Sequence of chain 1.D:
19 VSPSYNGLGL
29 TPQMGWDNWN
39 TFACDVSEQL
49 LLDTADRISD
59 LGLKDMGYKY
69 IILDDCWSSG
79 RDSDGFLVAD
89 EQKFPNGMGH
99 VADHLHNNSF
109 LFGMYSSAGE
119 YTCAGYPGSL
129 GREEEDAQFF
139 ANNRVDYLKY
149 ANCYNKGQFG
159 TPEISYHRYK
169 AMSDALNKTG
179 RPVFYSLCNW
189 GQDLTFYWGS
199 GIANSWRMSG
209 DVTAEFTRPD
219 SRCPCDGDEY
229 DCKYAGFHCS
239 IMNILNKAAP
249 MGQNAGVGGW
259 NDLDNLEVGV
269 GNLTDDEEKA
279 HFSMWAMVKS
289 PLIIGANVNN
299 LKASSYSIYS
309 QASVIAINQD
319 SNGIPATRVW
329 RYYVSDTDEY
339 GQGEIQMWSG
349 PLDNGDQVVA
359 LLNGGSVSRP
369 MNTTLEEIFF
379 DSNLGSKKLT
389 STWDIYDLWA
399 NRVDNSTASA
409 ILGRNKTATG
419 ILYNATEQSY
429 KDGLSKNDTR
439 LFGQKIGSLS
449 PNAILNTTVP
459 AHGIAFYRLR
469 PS

A protein and the small-molecule ligand that binds it are described below.
Small molecule (SMILES): CC(=O)N[C@H]1[C@H](O[C@H]2[C@H](O)[C@@H](CO)OC[C@@H]2NC(C)=O)O[C@H](CO)[C@@H](O)[C@@H]1O

Sequence of chain 1.C:
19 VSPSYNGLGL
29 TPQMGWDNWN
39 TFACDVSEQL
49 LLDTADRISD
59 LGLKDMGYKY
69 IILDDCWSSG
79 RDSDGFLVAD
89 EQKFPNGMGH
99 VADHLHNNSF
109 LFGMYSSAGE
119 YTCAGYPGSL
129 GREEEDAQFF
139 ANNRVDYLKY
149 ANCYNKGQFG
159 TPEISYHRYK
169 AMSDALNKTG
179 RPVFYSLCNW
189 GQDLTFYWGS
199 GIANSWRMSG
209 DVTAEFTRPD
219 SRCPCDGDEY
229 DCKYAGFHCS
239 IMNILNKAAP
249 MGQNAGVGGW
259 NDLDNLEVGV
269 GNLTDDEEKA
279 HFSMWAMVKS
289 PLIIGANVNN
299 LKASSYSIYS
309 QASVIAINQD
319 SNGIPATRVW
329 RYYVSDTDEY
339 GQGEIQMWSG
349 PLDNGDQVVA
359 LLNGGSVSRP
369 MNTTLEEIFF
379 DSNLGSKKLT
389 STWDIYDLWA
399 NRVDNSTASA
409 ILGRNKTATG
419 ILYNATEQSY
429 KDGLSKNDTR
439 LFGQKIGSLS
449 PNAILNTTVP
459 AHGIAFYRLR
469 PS

Binding-site contacts:
Ligand atom C6 contacts residue LEU382 of chain 1.D at 3.8 Å (hydrophobic).
Ligand atom N2 contacts residue ASN298 of chain 1.C at 3.8 Å.
Ligand atom O5 contacts residue ASN270 of chain 1.C at 2.3 Å (h-bond).
Ligand atom O6 contacts residue ASN270 of chain 1.C at 4.4 Å.
Ligand atom C8 contacts residue GLY269 of chain 1.C at 3.2 Å.
Ligand atom O3 contacts residue ASN298 of chain 1.C at 2.6 Å (h-bond).
Ligand atom C1 contacts residue LEU382 of chain 1.D at 4.1 Å (hydrophobic).
Ligand atom C2 contacts residue GLY269 of chain 1.C at 4.0 Å.
Ligand atom C3 contacts residue LEU382 of chain 1.D at 4.3 Å (hydrophobic).
Ligand atom O7 contacts residue ASN298 of chain 1.C at 4.4 Å.
Ligand atom C7 contacts residue ASN298 of chain 1.C at 3.8 Å.
Ligand atom O5 contacts residue LEU382 of chain 1.D at 3.4 Å.
Ligand atom C4 contacts residue ASN298 of chain 1.C at 4.5 Å.
Ligand atom O7 contacts residue GLY269 of chain 1.C at 4.0 Å.
Ligand atom C7 contacts residue ASN270 of chain 1.C at 4.1 Å.
Ligand atom C2 contacts residue LEU382 of chain 1.D at 4.0 Å (hydrophobic).
Ligand atom C2 contacts residue ASN298 of chain 1.C at 4.3 Å.
Ligand atom C3 contacts residue ASN298 of chain 1.C at 3.5 Å.
Ligand atom N2 contacts residue ASN270 of chain 1.C at 3.2 Å (h-bond).
Ligand atom O6 contacts residue LEU382 of chain 1.D at 4.0 Å.
Ligand atom C3 contacts residue ASN270 of chain 1.C at 3.9 Å.
Ligand atom C4 contacts residue LEU382 of chain 1.D at 4.0 Å (hydrophobic).
Ligand atom O3 contacts residue LEU382 of chain 1.D at 4.3 Å.
Ligand atom C5 contacts residue LEU382 of chain 1.D at 4.1 Å (hydrophobic).
Ligand atom C1 contacts residue ASN270 of chain 1.C at 1.4 Å.
Ligand atom C8 contacts residue GLY267 of chain 1.C at 3.4 Å.
Ligand atom N2 contacts residue GLY269 of chain 1.C at 3.2 Å (h-bond).
Ligand atom C1 contacts residue GLY269 of chain 1.C at 3.7 Å.
Ligand atom C2 contacts residue ASN270 of chain 1.C at 2.8 Å.
Ligand atom C8 contacts residue ASN298 of chain 1.C at 4.0 Å.
Ligand atom O4 contacts residue ASN298 of chain 1.C at 4.1 Å.
Ligand atom C5 contacts residue ASN270 of chain 1.C at 3.2 Å.
Ligand atom C7 contacts residue GLY269 of chain 1.C at 3.3 Å.
Ligand atom C4 contacts residue ASN270 of chain 1.C at 4.2 Å.
Ligand atom C8 contacts residue VAL268 of chain 1.C at 4.0 Å (hydrophobic).
Ligand atom O7 contacts residue ASN381 of chain 1.D at 3.8 Å.
Ligand atom C6 contacts residue ASN270 of chain 1.C at 4.3 Å.